This protein binds this small molecule.
Small molecule (SMILES): CC(=O)N[C@H]1[C@H](O[C@H]2[C@H](O)[C@@H](NC(C)=O)CO[C@@H]2CO)O[C@H](CO)[C@@H](O)[C@@H]1O

Binding-site contacts:
Ligand atom C7 contacts residue ASN303 of chain 1.C at 3.2 Å.
Ligand atom O5 contacts residue ASN303 of chain 1.C at 2.4 Å (h-bond).
Ligand atom O5 contacts residue GLU291 of chain 1.C at 4.4 Å.
Ligand atom C8 contacts residue SER39 of chain 1.C at 4.4 Å.
Ligand atom C8 contacts residue GLU291 of chain 1.C at 3.5 Å.
Ligand atom C4 contacts residue GLU291 of chain 1.C at 4.2 Å.
Ligand atom C5 contacts residue GLU291 of chain 1.C at 4.1 Å.
Ligand atom C8 contacts residue GLY301 of chain 1.C at 3.8 Å.
Ligand atom C8 contacts residue LEU302 of chain 1.C at 4.3 Å (hydrophobic).
Ligand atom C7 contacts residue GLU291 of chain 1.C at 4.2 Å.
Ligand atom C1 contacts residue GLU291 of chain 1.C at 3.7 Å.
Ligand atom C5 contacts residue ASN303 of chain 1.C at 3.7 Å.
Ligand atom C4 contacts residue ASN303 of chain 1.C at 4.2 Å.
Ligand atom N2 contacts residue ASN303 of chain 1.C at 3.0 Å (h-bond).
Ligand atom C2 contacts residue GLU291 of chain 1.C at 3.8 Å.
Ligand atom C2 contacts residue ASN303 of chain 1.C at 2.5 Å.
Ligand atom N2 contacts residue GLU291 of chain 1.C at 3.7 Å.
Ligand atom C3 contacts residue GLU291 of chain 1.C at 3.4 Å.
Ligand atom O3 contacts residue GLU291 of chain 1.C at 4.4 Å.
Ligand atom C1 contacts residue ASN303 of chain 1.C at 1.4 Å.
Ligand atom C3 contacts residue ASN303 of chain 1.C at 3.8 Å.
Ligand atom C8 contacts residue ASN303 of chain 1.C at 4.4 Å.
Ligand atom O7 contacts residue GLU291 of chain 1.C at 4.0 Å.
Ligand atom O7 contacts residue ASN303 of chain 1.C at 3.0 Å (h-bond).

Sequence of chain 1.C:
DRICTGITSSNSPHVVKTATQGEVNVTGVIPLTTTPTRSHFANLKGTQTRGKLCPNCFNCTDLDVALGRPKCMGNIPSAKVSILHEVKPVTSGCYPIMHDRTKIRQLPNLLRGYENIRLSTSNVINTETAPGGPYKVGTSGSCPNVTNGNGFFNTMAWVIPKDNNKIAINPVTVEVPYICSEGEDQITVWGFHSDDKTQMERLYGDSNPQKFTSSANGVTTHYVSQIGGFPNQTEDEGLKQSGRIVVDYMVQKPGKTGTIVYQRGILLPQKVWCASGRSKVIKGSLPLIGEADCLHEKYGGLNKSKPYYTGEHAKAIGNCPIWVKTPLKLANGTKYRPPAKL